Sequence of chain 40.C:
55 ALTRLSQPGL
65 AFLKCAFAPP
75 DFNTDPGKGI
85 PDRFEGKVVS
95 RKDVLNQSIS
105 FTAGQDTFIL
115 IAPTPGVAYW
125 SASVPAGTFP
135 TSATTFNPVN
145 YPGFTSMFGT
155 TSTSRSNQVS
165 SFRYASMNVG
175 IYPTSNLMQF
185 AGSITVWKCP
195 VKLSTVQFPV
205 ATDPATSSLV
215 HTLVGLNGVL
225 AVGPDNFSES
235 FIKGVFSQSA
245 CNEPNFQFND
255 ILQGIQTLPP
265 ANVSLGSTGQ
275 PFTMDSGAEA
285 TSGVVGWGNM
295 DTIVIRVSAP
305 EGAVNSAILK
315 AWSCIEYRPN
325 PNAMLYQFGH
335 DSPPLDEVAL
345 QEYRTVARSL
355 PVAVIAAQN

Sequence of chain 40.F:
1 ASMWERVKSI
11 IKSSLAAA

This protein binds this small molecule.
Small molecule (SMILES): Nc1ccn([C@@H]2O[C@H](CO[P](=O)(O)O[C@H]3[C@@H](O)[C@H](n4ccc(=O)[nH]c4=O)O[C@@H]3CO[P](=O)(O)O[C@H]3[C@@H](O)[C@H](n4cnc5c(N)ncnc54)O[C@@H]3CO)[C@@H](O[P](=O)(O)OC[C@H]3O[C@@H](n4ccc(=O)[nH]c4=O)[C@H](O)[C@@H]3O)[C@H]2O)c(=O)n1.O=c1ccn([C@@H]2O[C@H](CO[P](=O)(O)O[C@H]3[C@@H](O)[C@H](n4ccc(=O)[nH]c4=O)O[C@@H]3CO[P](=O)(O)O[C@H]3[C@@H](O)[C@H](n4ccc(=O)[nH]c4=O)O[C@@H]3CO)[C@@H](O)[C@H]2O)c(=O)[nH]1

Binding-site contacts:
Ligand atom OP2 contacts residue LYS8 of chain 40.F at 3.8 Å.
Ligand atom N3 contacts residue U1 of chain 59.G at 3.9 Å.
Ligand atom N1 contacts residue U5 of chain 59.G at 3.7 Å.
Ligand atom N1 contacts residue U2 of chain 59.G at 2.8 Å.
Ligand atom C2 contacts residue U2 of chain 59.G at 3.6 Å.
Ligand atom C2 contacts residue GLN61 of chain 40.C at 3.9 Å.
Ligand atom C2 contacts residue A4 of chain 59.G at 3.9 Å.
Ligand atom N6 contacts residue U2 of chain 59.G at 2.6 Å (h-bond).
Ligand atom OP1 contacts residue PHE76 of chain 40.C at 3.7 Å.
Ligand atom O2' contacts residue THR57 of chain 40.C at 3.2 Å.
Ligand atom O2 contacts residue GLN61 of chain 40.C at 3.9 Å.
Ligand atom N3 contacts residue C6 of chain 59.G at 3.2 Å (h-bond).
Ligand atom N1 contacts residue U3 of chain 59.G at 3.8 Å.
Ligand atom OP1 contacts residue LYS12 of chain 40.F at 3.9 Å.
Ligand atom O2 contacts residue U1 of chain 59.G at 2.9 Å (h-bond).
Ligand atom C2 contacts residue U3 of chain 59.G at 3.8 Å.
Ligand atom C4 contacts residue U1 of chain 59.G at 3.7 Å.
Ligand atom N3 contacts residue GLN61 of chain 40.C at 3.6 Å.
Ligand atom O4 contacts residue A4 of chain 59.G at 2.6 Å (h-bond).
Ligand atom OP1 contacts residue LEU56 of chain 40.C at 2.8 Å.
Ligand atom C6 contacts residue A4 of chain 59.G at 3.7 Å.
Ligand atom O4 contacts residue U1 of chain 59.G at 2.8 Å (h-bond).
Ligand atom OP1 contacts residue LYS68 of chain 40.C at 3.2 Å (salt-bridge).
Ligand atom OP1 contacts residue LYS8 of chain 40.F at 3.1 Å.
Ligand atom C5 contacts residue A4 of chain 59.G at 2.8 Å.
Ligand atom C2 contacts residue C6 of chain 59.G at 3.4 Å.
Ligand atom N3 contacts residue A4 of chain 59.G at 3.8 Å.
Ligand atom C6 contacts residue U5 of chain 59.G at 3.6 Å.
Ligand atom O2 contacts residue C6 of chain 59.G at 2.9 Å (h-bond).
Ligand atom C6 contacts residue U2 of chain 59.G at 3.4 Å.
Ligand atom N3 contacts residue U5 of chain 59.G at 3.6 Å.
Ligand atom C4 contacts residue U5 of chain 59.G at 3.7 Å.
Ligand atom N3 contacts residue U1 of chain 59.G at 3.8 Å.
Ligand atom C4 contacts residue A4 of chain 59.G at 3.2 Å.
Ligand atom C2 contacts residue U1 of chain 59.G at 3.9 Å.
Ligand atom C5 contacts residue U5 of chain 59.G at 3.9 Å.
Ligand atom O4 contacts residue U5 of chain 59.G at 2.8 Å (h-bond).
Ligand atom O2' contacts residue LEU64 of chain 40.C at 3.9 Å.
Ligand atom O2 contacts residue U2 of chain 59.G at 3.6 Å.
Ligand atom N3 contacts residue U2 of chain 59.G at 3.6 Å.

Sequence of chain 59.C:
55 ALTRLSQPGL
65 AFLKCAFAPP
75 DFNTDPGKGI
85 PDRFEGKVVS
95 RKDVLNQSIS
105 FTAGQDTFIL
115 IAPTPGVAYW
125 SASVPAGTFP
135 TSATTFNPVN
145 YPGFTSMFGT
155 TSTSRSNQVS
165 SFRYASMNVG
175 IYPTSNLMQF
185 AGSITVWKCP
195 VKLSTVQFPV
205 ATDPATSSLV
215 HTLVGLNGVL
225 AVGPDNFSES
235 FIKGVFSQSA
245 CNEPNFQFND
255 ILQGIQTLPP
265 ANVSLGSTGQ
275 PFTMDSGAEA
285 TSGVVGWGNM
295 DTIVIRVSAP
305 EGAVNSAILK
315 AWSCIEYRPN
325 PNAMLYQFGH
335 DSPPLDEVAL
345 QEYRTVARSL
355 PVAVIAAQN